Binding-site contacts:
Ligand atom C07 contacts residue LEU439 of chain 1.A at 3.8 Å (hydrophobic).
Ligand atom C01 contacts residue TYR394 of chain 1.A at 4.1 Å (hydrophobic).
Ligand atom C09 contacts residue ARG173 of chain 1.A at 3.8 Å.
Ligand atom C01 contacts residue FMN1 of chain 1.E at 3.3 Å.
Ligand atom O10 contacts residue MET283 of chain 1.A at 2.8 Å (h-bond).
Ligand atom C06 contacts residue FMN1 of chain 1.E at 3.2 Å.
Ligand atom C07 contacts residue FMN1 of chain 1.E at 3.4 Å.
Ligand atom C05 contacts residue LEU439 of chain 1.A at 4.1 Å (hydrophobic).
Ligand atom S12 contacts residue FMN1 of chain 1.E at 3.9 Å.
Ligand atom C09 contacts residue MET283 of chain 1.A at 4.0 Å (hydrophobic).
Ligand atom C04 contacts residue MET283 of chain 1.A at 4.0 Å (hydrophobic).
Ligand atom C07 contacts residue LEU185 of chain 1.A at 3.7 Å (hydrophobic).
Ligand atom C05 contacts residue FMN1 of chain 1.E at 3.3 Å.
Ligand atom C04 contacts residue FMN1 of chain 1.E at 3.6 Å.
Ligand atom C02 contacts residue PHE437 of chain 1.A at 3.7 Å (hydrophobic).
Ligand atom C04 contacts residue PHE437 of chain 1.A at 3.9 Å (hydrophobic).
Ligand atom S12 contacts residue ILE327 of chain 1.A at 3.7 Å.
Ligand atom C06 contacts residue LEU439 of chain 1.A at 4.2 Å (hydrophobic).
Ligand atom C03 contacts residue ILE327 of chain 1.A at 4.0 Å (hydrophobic).
Ligand atom C05 contacts residue PHE437 of chain 1.A at 4.2 Å (hydrophobic).
Ligand atom C01 contacts residue PHE437 of chain 1.A at 3.5 Å (hydrophobic).
Ligand atom C06 contacts residue PHE437 of chain 1.A at 3.9 Å (hydrophobic).
Ligand atom C03 contacts residue PHE437 of chain 1.A at 3.6 Å (hydrophobic).
Ligand atom C07 contacts residue ARG173 of chain 1.A at 4.2 Å.
Ligand atom C02 contacts residue GLN190 of chain 1.A at 3.7 Å.
Ligand atom C09 contacts residue GLU282 of chain 1.A at 3.5 Å.
Ligand atom C06 contacts residue ILE187 of chain 1.A at 4.1 Å (hydrophobic).
Ligand atom C03 contacts residue MET283 of chain 1.A at 4.1 Å (hydrophobic).
Ligand atom O10 contacts residue CYS316 of chain 1.A at 4.2 Å.
Ligand atom C02 contacts residue THR395 of chain 1.A at 4.1 Å.
Ligand atom S12 contacts residue MET283 of chain 1.A at 3.4 Å (h-bond).
Ligand atom O10 contacts residue GLU282 of chain 1.A at 3.2 Å.
Ligand atom C01 contacts residue GLN190 of chain 1.A at 3.8 Å.
Ligand atom C02 contacts residue FMN1 of chain 1.E at 3.4 Å.
Ligand atom O11 contacts residue GLU282 of chain 1.A at 3.5 Å.
Ligand atom O11 contacts residue PHE280 of chain 1.A at 3.3 Å.
Ligand atom C03 contacts residue FMN1 of chain 1.E at 3.6 Å.
Ligand atom C06 contacts residue LEU185 of chain 1.A at 4.1 Å (hydrophobic).
Ligand atom C08 contacts residue FMN1 of chain 1.E at 3.9 Å.
Ligand atom O11 contacts residue ARG173 of chain 1.A at 2.9 Å (salt-bridge).

Sequence of chain 1.A:
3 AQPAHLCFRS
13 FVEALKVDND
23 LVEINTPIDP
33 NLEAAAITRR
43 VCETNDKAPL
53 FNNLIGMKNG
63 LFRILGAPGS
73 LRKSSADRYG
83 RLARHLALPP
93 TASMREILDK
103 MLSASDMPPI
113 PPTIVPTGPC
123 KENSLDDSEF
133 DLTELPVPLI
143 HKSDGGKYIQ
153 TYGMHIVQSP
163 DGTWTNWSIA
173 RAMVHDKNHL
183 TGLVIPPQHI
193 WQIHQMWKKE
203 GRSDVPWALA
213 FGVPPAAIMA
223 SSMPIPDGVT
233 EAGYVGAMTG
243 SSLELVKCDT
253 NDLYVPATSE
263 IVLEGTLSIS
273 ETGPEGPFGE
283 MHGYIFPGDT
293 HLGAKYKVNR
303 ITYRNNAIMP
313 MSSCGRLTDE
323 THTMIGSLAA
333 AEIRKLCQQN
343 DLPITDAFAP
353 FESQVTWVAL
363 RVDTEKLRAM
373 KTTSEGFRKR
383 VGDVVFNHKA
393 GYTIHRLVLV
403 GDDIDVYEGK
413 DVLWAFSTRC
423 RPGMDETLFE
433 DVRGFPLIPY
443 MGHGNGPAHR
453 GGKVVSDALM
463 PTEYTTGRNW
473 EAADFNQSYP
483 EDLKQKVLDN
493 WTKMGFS

A small-molecule ligand and the protein it binds are described below.
Small molecule (SMILES): O=C(O)c1cc2ccccc2s1